Sequence of chain 1.E:
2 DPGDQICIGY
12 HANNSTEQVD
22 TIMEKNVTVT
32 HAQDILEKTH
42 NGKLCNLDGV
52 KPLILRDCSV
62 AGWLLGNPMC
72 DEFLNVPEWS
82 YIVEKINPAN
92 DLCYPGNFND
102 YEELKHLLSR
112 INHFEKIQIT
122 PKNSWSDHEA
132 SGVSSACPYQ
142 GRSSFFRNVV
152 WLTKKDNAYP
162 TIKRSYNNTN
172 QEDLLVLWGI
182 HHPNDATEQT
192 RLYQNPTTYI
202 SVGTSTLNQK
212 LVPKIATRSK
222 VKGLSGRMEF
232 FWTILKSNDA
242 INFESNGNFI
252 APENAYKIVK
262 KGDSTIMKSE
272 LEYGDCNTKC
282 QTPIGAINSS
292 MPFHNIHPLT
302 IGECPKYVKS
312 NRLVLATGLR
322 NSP

The protein below binds the small molecule below.
Small molecule (SMILES): CC(=O)N[C@H]1[C@H]([C@H](O)[C@H](O)CO)O[C@@](O[C@H]2[C@@H](O)[C@@H](CO)OC[C@@H]2O)(C(=O)O)C[C@@H]1O

Binding-site contacts:
Ligand atom N5 contacts residue VAL134 of chain 1.E at 3.0 Å (h-bond).
Ligand atom C10 contacts residue VAL134 of chain 1.E at 4.0 Å (hydrophobic).
Ligand atom C8 contacts residue TYR95 of chain 1.E at 4.0 Å (hydrophobic).
Ligand atom O9 contacts residue GLU189 of chain 1.E at 2.6 Å (salt-bridge).
Ligand atom C4 contacts residue SER136 of chain 1.E at 3.5 Å.
Ligand atom C11 contacts residue GLY133 of chain 1.E at 3.9 Å.
Ligand atom O8 contacts residue TRP152 of chain 1.E at 4.0 Å.
Ligand atom N5 contacts residue TRP152 of chain 1.E at 4.2 Å.
Ligand atom O9 contacts residue TYR95 of chain 1.E at 3.0 Å (h-bond).
Ligand atom O8 contacts residue TYR95 of chain 1.E at 3.2 Å (h-bond).
Ligand atom O1A contacts residue SER135 of chain 1.E at 3.3 Å (h-bond).
Ligand atom O4 contacts residue VAL134 of chain 1.E at 3.5 Å (h-bond).
Ligand atom O6 contacts residue GLY224 of chain 1.E at 4.0 Å.
Ligand atom O1A contacts residue SER136 of chain 1.E at 4.0 Å.
Ligand atom C10 contacts residue TRP152 of chain 1.E at 4.1 Å (hydrophobic).
Ligand atom C11 contacts residue TRP152 of chain 1.E at 3.9 Å (hydrophobic).
Ligand atom O4 contacts residue SER136 of chain 1.E at 3.9 Å.
Ligand atom C11 contacts residue VAL134 of chain 1.E at 4.0 Å (hydrophobic).
Ligand atom C1 contacts residue SER135 of chain 1.E at 3.8 Å.
Ligand atom C7 contacts residue TRP152 of chain 1.E at 4.0 Å (hydrophobic).
Ligand atom C11 contacts residue THR154 of chain 1.E at 4.1 Å.
Ligand atom C6 contacts residue VAL134 of chain 1.E at 4.1 Å (hydrophobic).
Ligand atom O8 contacts residue LEU225 of chain 1.E at 3.8 Å.
Ligand atom O9 contacts residue ASN185 of chain 1.E at 3.7 Å.
Ligand atom O10 contacts residue LEU193 of chain 1.E at 3.9 Å.
Ligand atom C5 contacts residue VAL134 of chain 1.E at 3.6 Å (hydrophobic).
Ligand atom C5 contacts residue SER136 of chain 1.E at 3.9 Å.
Ligand atom C1 contacts residue SER136 of chain 1.E at 3.6 Å.
Ligand atom O9 contacts residue HIS182 of chain 1.E at 3.5 Å (h-bond).
Ligand atom C9 contacts residue HIS182 of chain 1.E at 3.9 Å.
Ligand atom O1B contacts residue SER136 of chain 1.E at 2.6 Å (h-bond).
Ligand atom O7 contacts residue LEU193 of chain 1.E at 4.1 Å.
Ligand atom C9 contacts residue TYR95 of chain 1.E at 3.6 Å (hydrophobic).
Ligand atom C9 contacts residue GLU189 of chain 1.E at 3.0 Å.
Ligand atom O7 contacts residue ARG192 of chain 1.E at 3.3 Å (salt-bridge).
Ligand atom C6 contacts residue SER136 of chain 1.E at 3.6 Å.
Ligand atom O10 contacts residue ARG192 of chain 1.E at 4.0 Å.
Ligand atom C4 contacts residue VAL134 of chain 1.E at 3.2 Å (hydrophobic).
Ligand atom O1B contacts residue SER135 of chain 1.E at 3.4 Å.
Ligand atom O1A contacts residue LEU225 of chain 1.E at 3.9 Å.